A small-molecule ligand and the protein it binds are described below.
Small molecule (SMILES): CC(=O)N[C@@H]1[C@@H](O)[C@H](O)[C@@H](CO)O[C@H]1O

Binding-site contacts:
Ligand atom C4 contacts residue ASN212 of chain 59.K at 4.2 Å.
Ligand atom O7 contacts residue ASN212 of chain 59.K at 4.1 Å.
Ligand atom O5 contacts residue ASN212 of chain 59.K at 2.4 Å (h-bond).
Ligand atom C5 contacts residue ASN212 of chain 59.K at 3.7 Å.
Ligand atom N2 contacts residue ASN212 of chain 59.K at 2.9 Å (h-bond).
Ligand atom C2 contacts residue ASN212 of chain 59.K at 2.5 Å.
Ligand atom C3 contacts residue ASN212 of chain 59.K at 3.8 Å.
Ligand atom C1 contacts residue ILE211 of chain 59.K at 4.2 Å (hydrophobic).
Ligand atom C1 contacts residue ASN212 of chain 59.K at 1.4 Å.
Ligand atom N2 contacts residue ILE211 of chain 59.K at 4.0 Å.
Ligand atom C7 contacts residue ASN212 of chain 59.K at 3.7 Å.

Sequence of chain 59.K:
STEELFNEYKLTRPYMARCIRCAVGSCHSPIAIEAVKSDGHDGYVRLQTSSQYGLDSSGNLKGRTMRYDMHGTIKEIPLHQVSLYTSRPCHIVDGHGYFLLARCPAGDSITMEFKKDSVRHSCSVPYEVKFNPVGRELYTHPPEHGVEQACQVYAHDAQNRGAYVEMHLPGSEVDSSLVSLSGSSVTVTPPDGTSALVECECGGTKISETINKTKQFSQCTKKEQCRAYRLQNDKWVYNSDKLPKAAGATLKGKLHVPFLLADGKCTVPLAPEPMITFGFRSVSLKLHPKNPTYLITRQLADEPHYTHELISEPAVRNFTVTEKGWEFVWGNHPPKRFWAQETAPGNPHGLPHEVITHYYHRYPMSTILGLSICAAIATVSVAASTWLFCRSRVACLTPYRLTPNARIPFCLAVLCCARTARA